A small-molecule ligand and the protein it binds are described below.
Small molecule (SMILES): CC[C@H]1COC(c2ccc(OCCCCCCCc3cc(C)no3)cc2)=N1

Binding-site contacts:
Ligand atom C5 contacts residue PHE186 of chain 16.A at 3.7 Å (hydrophobic).
Ligand atom C4A contacts residue ASN219 of chain 16.A at 3.9 Å.
Ligand atom N2 contacts residue PHE186 of chain 16.A at 3.9 Å.
Ligand atom N2 contacts residue ALA24 of chain 16.C at 3.3 Å.
Ligand atom C2C contacts residue VAL188 of chain 16.A at 3.4 Å (hydrophobic).
Ligand atom O1 contacts residue VAL188 of chain 16.A at 3.8 Å.
Ligand atom C5 contacts residue MET224 of chain 16.A at 4.0 Å (hydrophobic).
Ligand atom O1 contacts residue TYR152 of chain 16.A at 4.0 Å.
Ligand atom O1 contacts residue PHE186 of chain 16.A at 3.7 Å.
Ligand atom N2 contacts residue PRO174 of chain 16.A at 3.9 Å.
Ligand atom C31 contacts residue VAL176 of chain 16.A at 3.3 Å (hydrophobic).
Ligand atom C4 contacts residue TYR152 of chain 16.A at 3.9 Å (hydrophobic).
Ligand atom C2B contacts residue MET221 of chain 16.A at 3.6 Å (hydrophobic).
Ligand atom C4A contacts residue ILE215 of chain 16.A at 3.9 Å (hydrophobic).
Ligand atom C31 contacts residue SER175 of chain 16.A at 3.6 Å.
Ligand atom C3C contacts residue VAL188 of chain 16.A at 3.2 Å (hydrophobic).
Ligand atom C5C contacts residue TYR128 of chain 16.A at 3.6 Å (hydrophobic).
Ligand atom C6C contacts residue VAL191 of chain 16.A at 3.5 Å (hydrophobic).
Ligand atom C4 contacts residue PHE186 of chain 16.A at 3.5 Å (hydrophobic).
Ligand atom C3 contacts residue PHE186 of chain 16.A at 3.8 Å (hydrophobic).
Ligand atom C5A contacts residue CYS199 of chain 16.A at 3.9 Å (hydrophobic).
Ligand atom C1C contacts residue MET224 of chain 16.A at 3.4 Å (hydrophobic).
Ligand atom C5B contacts residue LEU106 of chain 16.A at 4.0 Å (hydrophobic).
Ligand atom C5B contacts residue TYR197 of chain 16.A at 3.7 Å (hydrophobic).
Ligand atom O1B contacts residue MET221 of chain 16.A at 3.7 Å.
Ligand atom C1B contacts residue MET221 of chain 16.A at 3.7 Å (hydrophobic).
Ligand atom CM2 contacts residue LEU116 of chain 16.A at 3.6 Å (hydrophobic).
Ligand atom C4C contacts residue VAL188 of chain 16.A at 3.9 Å (hydrophobic).
Ligand atom C7C contacts residue TYR128 of chain 16.A at 3.7 Å (hydrophobic).
Ligand atom C2C contacts residue TYR152 of chain 16.A at 4.0 Å (hydrophobic).
Ligand atom C31 contacts residue PRO174 of chain 16.A at 3.4 Å (hydrophobic).
Ligand atom C6B contacts residue TYR197 of chain 16.A at 3.5 Å (hydrophobic).
Ligand atom C3 contacts residue PRO174 of chain 16.A at 3.8 Å (hydrophobic).
Ligand atom O1 contacts residue ALA24 of chain 16.C at 3.6 Å.
Ligand atom C5C contacts residue ILE104 of chain 16.A at 4.0 Å (hydrophobic).
Ligand atom C4 contacts residue MET224 of chain 16.A at 4.0 Å (hydrophobic).
Ligand atom C4A contacts residue ASN198 of chain 16.A at 4.0 Å.
Ligand atom C5 contacts residue TYR152 of chain 16.A at 3.8 Å (hydrophobic).
Ligand atom N3A contacts residue ASN219 of chain 16.A at 3.8 Å.
Ligand atom C31 contacts residue ALA150 of chain 16.A at 3.8 Å (hydrophobic).

Sequence of chain 16.A:
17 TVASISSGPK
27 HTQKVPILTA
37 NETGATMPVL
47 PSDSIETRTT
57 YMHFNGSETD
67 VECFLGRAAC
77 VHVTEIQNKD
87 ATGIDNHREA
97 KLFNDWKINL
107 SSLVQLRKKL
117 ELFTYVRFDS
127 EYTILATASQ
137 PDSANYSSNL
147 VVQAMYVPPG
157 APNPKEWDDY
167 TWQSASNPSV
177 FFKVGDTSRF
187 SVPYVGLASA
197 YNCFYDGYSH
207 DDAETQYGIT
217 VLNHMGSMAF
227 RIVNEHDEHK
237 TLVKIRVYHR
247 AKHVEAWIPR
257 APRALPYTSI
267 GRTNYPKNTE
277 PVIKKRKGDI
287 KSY

Sequence of chain 16.C:
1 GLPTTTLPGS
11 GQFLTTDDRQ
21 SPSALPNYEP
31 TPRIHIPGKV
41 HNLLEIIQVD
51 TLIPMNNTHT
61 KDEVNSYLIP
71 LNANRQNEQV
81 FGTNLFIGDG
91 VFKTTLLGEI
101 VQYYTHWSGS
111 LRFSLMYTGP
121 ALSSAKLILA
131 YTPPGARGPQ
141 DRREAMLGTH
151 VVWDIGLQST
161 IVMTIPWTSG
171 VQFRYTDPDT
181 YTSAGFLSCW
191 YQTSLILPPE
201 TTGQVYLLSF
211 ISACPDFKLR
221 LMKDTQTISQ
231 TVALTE